Binding-site contacts:
Ligand atom O17 contacts residue PHE397 of chain 2.A at 3.5 Å (h-bond).
Ligand atom C12 contacts residue MET231 of chain 2.A at 3.6 Å (hydrophobic).
Ligand atom C22 contacts residue PHE259 of chain 2.A at 3.4 Å (hydrophobic).
Ligand atom C13 contacts residue PHE259 of chain 2.A at 3.5 Å (hydrophobic).
Ligand atom C2 contacts residue PHE259 of chain 2.A at 3.5 Å (hydrophobic).
Ligand atom C5 contacts residue HIS304 of chain 2.A at 3.8 Å.
Ligand atom O14 contacts residue HIS221 of chain 2.A at 3.2 Å (h-bond).
Ligand atom O14 contacts residue HIS304 of chain 2.A at 2.6 Å (h-bond).
Ligand atom C4 contacts residue CO1 of chain 2.B at 3.7 Å.
Ligand atom O17 contacts residue PHE374 of chain 2.A at 3.4 Å.
Ligand atom O17 contacts residue GLN372 of chain 2.A at 3.5 Å (h-bond).
Ligand atom O18 contacts residue PHE259 of chain 2.A at 3.7 Å.
Ligand atom O17 contacts residue GLU387 of chain 2.A at 2.9 Å (salt-bridge).
Ligand atom C6 contacts residue PHE259 of chain 2.A at 3.1 Å (hydrophobic).
Ligand atom C7 contacts residue PHE259 of chain 2.A at 3.5 Å (hydrophobic).
Ligand atom C15 contacts residue CO1 of chain 2.B at 3.6 Å.
Ligand atom C16 contacts residue PHE397 of chain 2.A at 3.8 Å (hydrophobic).
Ligand atom O14 contacts residue GLU387 of chain 2.A at 3.6 Å (salt-bridge).
Ligand atom O21 contacts residue MET231 of chain 2.A at 3.8 Å.
Ligand atom O24 contacts residue ILE255 of chain 2.A at 3.9 Å.
Ligand atom C3 contacts residue PHE259 of chain 2.A at 3.1 Å (hydrophobic).
Ligand atom C15 contacts residue PHE397 of chain 2.A at 3.8 Å (hydrophobic).
Ligand atom C16 contacts residue GLY398 of chain 2.A at 3.9 Å.
Ligand atom C1 contacts residue PHE259 of chain 2.A at 3.5 Å (hydrophobic).
Ligand atom C4 contacts residue HIS304 of chain 2.A at 3.4 Å.
Ligand atom O24 contacts residue MET231 of chain 2.A at 3.6 Å.
Ligand atom O9 contacts residue ILE255 of chain 2.A at 3.4 Å.
Ligand atom O17 contacts residue CO1 of chain 2.B at 2.2 Å.
Ligand atom O14 contacts residue PHE397 of chain 2.A at 3.8 Å.
Ligand atom C22 contacts residue MET231 of chain 2.A at 3.4 Å (hydrophobic).
Ligand atom C8 contacts residue PHE259 of chain 2.A at 3.4 Å (hydrophobic).
Ligand atom C23 contacts residue PHE259 of chain 2.A at 2.6 Å (hydrophobic).
Ligand atom C10 contacts residue PHE259 of chain 2.A at 3.7 Å (hydrophobic).
Ligand atom O17 contacts residue HIS304 of chain 2.A at 3.5 Å (h-bond).
Ligand atom O24 contacts residue PHE259 of chain 2.A at 3.6 Å.
Ligand atom O9 contacts residue PHE259 of chain 2.A at 3.4 Å.
Ligand atom C13 contacts residue MET231 of chain 2.A at 3.5 Å (hydrophobic).
Ligand atom O14 contacts residue CO1 of chain 2.B at 2.5 Å.
Ligand atom C3 contacts residue ILE255 of chain 2.A at 3.7 Å (hydrophobic).
Ligand atom C8 contacts residue MET231 of chain 2.A at 3.6 Å (hydrophobic).

A protein and the small-molecule ligand that binds it are described below.
Small molecule (SMILES): CC(=O)C1=C(O)C=C2Oc3c(C(C)=O)c(O)c(C)c(O)c3[C@@]2(C)C1=O

Sequence of chain 2.A:
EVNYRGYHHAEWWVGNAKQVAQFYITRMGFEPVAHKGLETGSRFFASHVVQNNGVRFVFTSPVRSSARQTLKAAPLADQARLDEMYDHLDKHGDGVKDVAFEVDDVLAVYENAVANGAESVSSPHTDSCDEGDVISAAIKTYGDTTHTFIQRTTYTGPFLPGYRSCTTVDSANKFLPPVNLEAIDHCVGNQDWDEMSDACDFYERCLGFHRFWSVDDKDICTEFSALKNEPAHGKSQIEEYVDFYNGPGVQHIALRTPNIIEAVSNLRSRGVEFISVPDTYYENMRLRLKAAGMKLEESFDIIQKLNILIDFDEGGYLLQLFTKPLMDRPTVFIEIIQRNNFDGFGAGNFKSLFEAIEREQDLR